Binding-site contacts:
Ligand atom C6 contacts residue THR122 of chain 1.B at 4.4 Å.
Ligand atom C7 contacts residue VAL125 of chain 1.B at 3.6 Å (hydrophobic).
Ligand atom C8 contacts residue PHE152 of chain 1.B at 3.4 Å (hydrophobic).
Ligand atom C6 contacts residue ALA121 of chain 1.B at 4.3 Å (hydrophobic).
Ligand atom C2 contacts residue ASN120 of chain 1.B at 2.5 Å.
Ligand atom C2 contacts residue VAL125 of chain 1.B at 4.2 Å (hydrophobic).
Ligand atom N2 contacts residue ASN120 of chain 1.B at 2.9 Å (h-bond).
Ligand atom O7 contacts residue VAL125 of chain 1.B at 3.1 Å.
Ligand atom C7 contacts residue ASN120 of chain 1.B at 4.2 Å.
Ligand atom C3 contacts residue ASN120 of chain 1.B at 3.8 Å.
Ligand atom C4 contacts residue ASN120 of chain 1.B at 4.3 Å.
Ligand atom O4 contacts residue ASN123 of chain 1.B at 4.5 Å.
Ligand atom C4 contacts residue ASN123 of chain 1.B at 3.6 Å.
Ligand atom C2 contacts residue ASN123 of chain 1.B at 4.3 Å.
Ligand atom C1 contacts residue ASN120 of chain 1.B at 1.4 Å.
Ligand atom C5 contacts residue ASN120 of chain 1.B at 3.7 Å.
Ligand atom C3 contacts residue ASN123 of chain 1.B at 4.4 Å.
Ligand atom C1 contacts residue ALA121 of chain 1.B at 4.2 Å (hydrophobic).
Ligand atom C8 contacts residue VAL125 of chain 1.B at 4.0 Å (hydrophobic).
Ligand atom O5 contacts residue ASN120 of chain 1.B at 2.4 Å (h-bond).
Ligand atom O5 contacts residue ASN123 of chain 1.B at 3.9 Å.
Ligand atom O5 contacts residue ALA121 of chain 1.B at 3.8 Å.
Ligand atom C5 contacts residue ASN123 of chain 1.B at 4.0 Å.
Ligand atom N2 contacts residue VAL125 of chain 1.B at 4.1 Å.
Ligand atom O5 contacts residue THR122 of chain 1.B at 4.4 Å.
Ligand atom C6 contacts residue ASN123 of chain 1.B at 3.9 Å.

The small molecule below binds the protein below.
Small molecule (SMILES): CC(=O)N[C@@H]1[C@@H](O)[C@H](O)[C@@H](CO)O[C@H]1O

Sequence of chain 1.B:
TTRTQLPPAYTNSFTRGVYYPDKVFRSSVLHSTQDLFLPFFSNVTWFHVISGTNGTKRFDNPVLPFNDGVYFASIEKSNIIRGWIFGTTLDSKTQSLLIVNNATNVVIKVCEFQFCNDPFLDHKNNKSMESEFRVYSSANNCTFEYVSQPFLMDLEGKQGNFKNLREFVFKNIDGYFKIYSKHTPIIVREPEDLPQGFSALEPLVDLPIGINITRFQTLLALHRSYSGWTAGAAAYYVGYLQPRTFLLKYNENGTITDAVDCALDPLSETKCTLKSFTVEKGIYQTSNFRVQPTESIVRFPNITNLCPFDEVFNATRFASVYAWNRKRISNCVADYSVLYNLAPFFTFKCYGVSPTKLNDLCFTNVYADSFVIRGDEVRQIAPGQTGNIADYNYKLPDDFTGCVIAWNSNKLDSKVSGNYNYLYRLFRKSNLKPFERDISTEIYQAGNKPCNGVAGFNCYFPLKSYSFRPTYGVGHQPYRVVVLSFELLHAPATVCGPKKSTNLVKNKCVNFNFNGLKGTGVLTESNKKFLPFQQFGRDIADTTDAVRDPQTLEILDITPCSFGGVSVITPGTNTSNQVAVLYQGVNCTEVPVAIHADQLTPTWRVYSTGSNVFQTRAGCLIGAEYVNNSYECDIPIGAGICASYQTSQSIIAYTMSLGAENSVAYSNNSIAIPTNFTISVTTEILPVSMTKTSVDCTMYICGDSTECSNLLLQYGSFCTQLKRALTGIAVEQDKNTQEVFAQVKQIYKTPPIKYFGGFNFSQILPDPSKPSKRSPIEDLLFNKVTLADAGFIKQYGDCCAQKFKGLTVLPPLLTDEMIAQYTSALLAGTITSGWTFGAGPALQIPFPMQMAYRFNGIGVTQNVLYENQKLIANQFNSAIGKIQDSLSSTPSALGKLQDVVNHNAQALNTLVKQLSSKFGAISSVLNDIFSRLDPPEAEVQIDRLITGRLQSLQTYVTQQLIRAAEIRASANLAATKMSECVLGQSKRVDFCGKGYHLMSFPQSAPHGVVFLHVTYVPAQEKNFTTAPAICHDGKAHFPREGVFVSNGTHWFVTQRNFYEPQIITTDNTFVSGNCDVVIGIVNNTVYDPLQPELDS